Sequence of chain 1.A:
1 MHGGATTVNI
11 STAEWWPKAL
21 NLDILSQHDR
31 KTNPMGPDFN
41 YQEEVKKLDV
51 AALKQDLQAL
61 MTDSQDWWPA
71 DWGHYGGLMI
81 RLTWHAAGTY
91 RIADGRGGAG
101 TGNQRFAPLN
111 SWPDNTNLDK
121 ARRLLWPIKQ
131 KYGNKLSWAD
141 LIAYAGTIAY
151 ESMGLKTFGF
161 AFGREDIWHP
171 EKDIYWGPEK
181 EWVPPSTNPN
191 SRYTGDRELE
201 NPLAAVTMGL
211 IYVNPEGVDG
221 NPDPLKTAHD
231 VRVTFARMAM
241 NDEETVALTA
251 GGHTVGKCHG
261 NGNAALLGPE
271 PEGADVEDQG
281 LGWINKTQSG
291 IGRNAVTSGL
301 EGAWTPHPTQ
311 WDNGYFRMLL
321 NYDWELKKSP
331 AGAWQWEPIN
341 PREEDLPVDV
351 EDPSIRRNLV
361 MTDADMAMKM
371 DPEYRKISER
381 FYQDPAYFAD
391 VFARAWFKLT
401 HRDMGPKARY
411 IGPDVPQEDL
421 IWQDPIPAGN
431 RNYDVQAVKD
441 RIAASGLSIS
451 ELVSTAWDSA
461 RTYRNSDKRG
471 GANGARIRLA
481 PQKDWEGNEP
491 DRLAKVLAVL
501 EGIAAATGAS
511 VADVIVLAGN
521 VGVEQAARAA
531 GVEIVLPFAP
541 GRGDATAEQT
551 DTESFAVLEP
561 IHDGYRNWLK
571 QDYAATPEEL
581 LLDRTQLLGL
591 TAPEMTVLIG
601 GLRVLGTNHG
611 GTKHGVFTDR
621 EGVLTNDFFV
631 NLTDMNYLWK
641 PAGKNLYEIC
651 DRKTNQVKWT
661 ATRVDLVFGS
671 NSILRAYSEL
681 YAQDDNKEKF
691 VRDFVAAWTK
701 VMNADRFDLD

This small molecule binds to this protein.
Small molecule (SMILES): NNC(=O)c1ccncc1

Binding-site contacts:
Ligand atom C1 contacts residue TRP68 of chain 1.A at 4.3 Å (hydrophobic).
Ligand atom C4 contacts residue LEU281 of chain 1.A at 3.9 Å (hydrophobic).
Ligand atom C4 contacts residue ILE284 of chain 1.A at 4.2 Å (hydrophobic).
Ligand atom N1 contacts residue ARG652 of chain 2.A at 3.1 Å (salt-bridge).
Ligand atom N3 contacts residue ASN285 of chain 1.A at 3.0 Å (h-bond).
Ligand atom N1 contacts residue TRP67 of chain 1.A at 3.8 Å.
Ligand atom N3 contacts residue TRP283 of chain 1.A at 3.8 Å.
Ligand atom C5 contacts residue LEU281 of chain 1.A at 4.2 Å (hydrophobic).
Ligand atom N2 contacts residue TRP68 of chain 1.A at 3.9 Å.
Ligand atom N3 contacts residue ILE291 of chain 1.A at 4.5 Å.
Ligand atom N3 contacts residue GLY290 of chain 1.A at 3.4 Å (h-bond).
Ligand atom O1 contacts residue GLY282 of chain 1.A at 4.2 Å.
Ligand atom N2 contacts residue ILE291 of chain 1.A at 3.8 Å.
Ligand atom N2 contacts residue GLY290 of chain 1.A at 3.9 Å.
Ligand atom C contacts residue LYS120 of chain 1.A at 3.7 Å.
Ligand atom C3 contacts residue ARG652 of chain 2.A at 3.7 Å.
Ligand atom C1 contacts residue ILE284 of chain 1.A at 3.7 Å (hydrophobic).
Ligand atom C1 contacts residue TRP67 of chain 1.A at 4.1 Å (hydrophobic).
Ligand atom O1 contacts residue TRP283 of chain 1.A at 4.2 Å.
Ligand atom C1 contacts residue ILE291 of chain 1.A at 4.4 Å (hydrophobic).
Ligand atom C1 contacts residue LYS120 of chain 1.A at 4.2 Å.
Ligand atom N2 contacts residue ASN285 of chain 1.A at 3.7 Å.
Ligand atom C5 contacts residue ILE284 of chain 1.A at 3.2 Å (hydrophobic).
Ligand atom C5 contacts residue TRP67 of chain 1.A at 4.4 Å (hydrophobic).
Ligand atom C3 contacts residue TRP67 of chain 1.A at 3.3 Å (hydrophobic).
Ligand atom N2 contacts residue ILE284 of chain 1.A at 4.0 Å.
Ligand atom C contacts residue ILE284 of chain 1.A at 3.5 Å (hydrophobic).
Ligand atom C5 contacts residue LYS120 of chain 1.A at 3.9 Å.
Ligand atom O1 contacts residue ILE284 of chain 1.A at 3.0 Å.
Ligand atom N3 contacts residue TRP68 of chain 1.A at 4.0 Å.
Ligand atom C2 contacts residue ILE291 of chain 1.A at 3.7 Å (hydrophobic).
Ligand atom C contacts residue ILE291 of chain 1.A at 4.3 Å (hydrophobic).
Ligand atom N3 contacts residue ILE284 of chain 1.A at 3.7 Å.
Ligand atom C4 contacts residue ARG652 of chain 2.A at 4.0 Å.
Ligand atom C contacts residue ASN285 of chain 1.A at 4.5 Å.
Ligand atom O1 contacts residue TRP68 of chain 1.A at 3.6 Å.
Ligand atom C2 contacts residue TRP67 of chain 1.A at 3.5 Å (hydrophobic).
Ligand atom O1 contacts residue LYS120 of chain 1.A at 2.7 Å.
Ligand atom C contacts residue TRP68 of chain 1.A at 3.8 Å (hydrophobic).
Ligand atom C4 contacts residue TRP67 of chain 1.A at 4.3 Å (hydrophobic).

Sequence of chain 2.A:
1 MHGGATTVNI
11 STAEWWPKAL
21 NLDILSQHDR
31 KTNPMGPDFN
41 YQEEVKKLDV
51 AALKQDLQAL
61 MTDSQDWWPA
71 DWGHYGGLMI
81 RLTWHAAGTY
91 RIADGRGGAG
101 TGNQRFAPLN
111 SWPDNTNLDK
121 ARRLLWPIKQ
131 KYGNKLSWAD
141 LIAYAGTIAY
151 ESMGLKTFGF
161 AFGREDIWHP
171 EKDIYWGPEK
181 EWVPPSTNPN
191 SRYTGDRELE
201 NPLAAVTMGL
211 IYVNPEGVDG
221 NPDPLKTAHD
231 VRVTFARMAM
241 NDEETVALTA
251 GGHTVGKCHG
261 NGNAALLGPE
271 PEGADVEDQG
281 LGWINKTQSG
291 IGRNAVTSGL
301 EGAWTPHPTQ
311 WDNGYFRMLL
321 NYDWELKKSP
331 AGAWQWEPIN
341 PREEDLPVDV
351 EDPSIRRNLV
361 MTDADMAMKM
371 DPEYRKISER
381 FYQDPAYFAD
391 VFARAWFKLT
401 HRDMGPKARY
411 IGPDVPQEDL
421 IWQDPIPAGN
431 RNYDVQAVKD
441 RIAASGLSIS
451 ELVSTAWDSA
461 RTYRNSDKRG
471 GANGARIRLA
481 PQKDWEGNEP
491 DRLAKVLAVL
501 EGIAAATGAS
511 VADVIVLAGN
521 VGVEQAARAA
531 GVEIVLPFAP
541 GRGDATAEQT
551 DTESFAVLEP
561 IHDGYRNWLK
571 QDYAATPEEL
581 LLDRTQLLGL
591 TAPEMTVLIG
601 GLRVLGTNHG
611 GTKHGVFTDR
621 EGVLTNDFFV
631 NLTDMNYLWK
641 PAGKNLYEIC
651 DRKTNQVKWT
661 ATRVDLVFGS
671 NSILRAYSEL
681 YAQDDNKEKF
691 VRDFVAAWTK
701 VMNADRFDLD